Sequence of chain 1.I:
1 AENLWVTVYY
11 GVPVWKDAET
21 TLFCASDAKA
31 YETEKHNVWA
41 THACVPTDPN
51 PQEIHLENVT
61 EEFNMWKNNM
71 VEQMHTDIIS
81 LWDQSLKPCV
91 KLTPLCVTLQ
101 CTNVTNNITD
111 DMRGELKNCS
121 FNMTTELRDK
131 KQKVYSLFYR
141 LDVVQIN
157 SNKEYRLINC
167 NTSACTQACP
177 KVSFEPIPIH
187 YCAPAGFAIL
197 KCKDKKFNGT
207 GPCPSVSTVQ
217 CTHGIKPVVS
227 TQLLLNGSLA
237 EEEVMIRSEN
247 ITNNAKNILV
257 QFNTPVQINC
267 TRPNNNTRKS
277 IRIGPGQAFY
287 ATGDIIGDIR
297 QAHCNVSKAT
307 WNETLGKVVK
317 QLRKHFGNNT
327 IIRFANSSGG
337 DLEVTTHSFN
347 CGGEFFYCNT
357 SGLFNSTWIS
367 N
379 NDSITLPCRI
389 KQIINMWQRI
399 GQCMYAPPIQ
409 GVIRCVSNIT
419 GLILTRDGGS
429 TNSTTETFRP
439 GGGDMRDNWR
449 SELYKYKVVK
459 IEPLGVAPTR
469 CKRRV

Sequence of chain 1.F:
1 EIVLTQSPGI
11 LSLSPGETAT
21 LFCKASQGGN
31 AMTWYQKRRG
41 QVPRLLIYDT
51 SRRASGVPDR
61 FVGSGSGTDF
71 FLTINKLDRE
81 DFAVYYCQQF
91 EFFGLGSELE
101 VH

Binding-site contacts:
Ligand atom O7 contacts residue LYS67 of chain 1.I at 2.4 Å (salt-bridge).
Ligand atom C6 contacts residue GLU245 of chain 1.I at 4.0 Å.
Ligand atom C8 contacts residue PHE90 of chain 1.F at 3.5 Å (hydrophobic).
Ligand atom O3 contacts residue SER51 of chain 1.F at 4.4 Å.
Ligand atom C7 contacts residue ASN30 of chain 1.F at 4.4 Å.
Ligand atom C5 contacts residue ASN246 of chain 1.I at 3.7 Å.
Ligand atom C1 contacts residue ASN246 of chain 1.I at 1.4 Å.
Ligand atom N2 contacts residue ASN246 of chain 1.I at 2.8 Å (h-bond).
Ligand atom C2 contacts residue ASN246 of chain 1.I at 2.4 Å.
Ligand atom O4 contacts residue SER51 of chain 1.F at 3.0 Å (h-bond).
Ligand atom C2 contacts residue LYS67 of chain 1.I at 4.3 Å.
Ligand atom C8 contacts residue ASN64 of chain 1.I at 3.9 Å.
Ligand atom C7 contacts residue ASN64 of chain 1.I at 4.4 Å.
Ligand atom C6 contacts residue ARG52 of chain 1.F at 4.2 Å.
Ligand atom C5 contacts residue GLU245 of chain 1.I at 3.8 Å.
Ligand atom O2 contacts residue TYR111 of chain 1.G at 4.5 Å.
Ligand atom C8 contacts residue ALA31 of chain 1.F at 3.8 Å (hydrophobic).
Ligand atom C7 contacts residue ALA31 of chain 1.F at 3.8 Å (hydrophobic).
Ligand atom O7 contacts residue ASN246 of chain 1.I at 4.3 Å.
Ligand atom O6 contacts residue ASP49 of chain 1.F at 2.9 Å (salt-bridge).
Ligand atom C6 contacts residue ASP49 of chain 1.F at 3.4 Å.
Ligand atom O5 contacts residue ASN246 of chain 1.I at 2.4 Å (h-bond).
Ligand atom N2 contacts residue LYS67 of chain 1.I at 4.2 Å.
Ligand atom O5 contacts residue GLU245 of chain 1.I at 3.6 Å.
Ligand atom O7 contacts residue ASN64 of chain 1.I at 4.3 Å.
Ligand atom C7 contacts residue ASN246 of chain 1.I at 3.8 Å.
Ligand atom C3 contacts residue ASN246 of chain 1.I at 3.8 Å.
Ligand atom C8 contacts residue LYS67 of chain 1.I at 4.3 Å.
Ligand atom C7 contacts residue PHE90 of chain 1.F at 4.1 Å (hydrophobic).
Ligand atom C1 contacts residue GLU245 of chain 1.I at 4.2 Å.
Ligand atom C4 contacts residue ASN246 of chain 1.I at 4.3 Å.
Ligand atom O7 contacts residue ALA31 of chain 1.F at 2.9 Å (h-bond).
Ligand atom C8 contacts residue THR206 of chain 1.I at 3.8 Å.
Ligand atom O7 contacts residue ASN30 of chain 1.F at 3.6 Å.
Ligand atom O4 contacts residue TYR111 of chain 1.G at 4.4 Å.
Ligand atom C7 contacts residue LYS67 of chain 1.I at 3.4 Å.
Ligand atom C4 contacts residue SER51 of chain 1.F at 4.3 Å.
Ligand atom N2 contacts residue PHE90 of chain 1.F at 4.3 Å.

A small-molecule ligand and the protein it binds are described below.
Small molecule (SMILES): CC(=O)N[C@H]1[C@H](O[C@H]2[C@H](O)[C@@H](NC(C)=O)CO[C@@H]2CO)O[C@H](CO)[C@@H](O[C@@H]2O[C@H](CO)[C@@H](O)[C@H](O[C@H]3O[C@H](CO)[C@@H](O)[C@H](O)[C@@H]3O)[C@@H]2O)[C@@H]1O

Sequence of chain 1.G:
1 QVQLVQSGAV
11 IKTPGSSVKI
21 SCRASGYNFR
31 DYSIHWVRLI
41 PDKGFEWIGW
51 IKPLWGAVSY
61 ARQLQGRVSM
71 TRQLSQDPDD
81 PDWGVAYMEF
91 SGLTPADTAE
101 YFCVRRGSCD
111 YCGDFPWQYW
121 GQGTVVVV